Sequence of chain 1.F:
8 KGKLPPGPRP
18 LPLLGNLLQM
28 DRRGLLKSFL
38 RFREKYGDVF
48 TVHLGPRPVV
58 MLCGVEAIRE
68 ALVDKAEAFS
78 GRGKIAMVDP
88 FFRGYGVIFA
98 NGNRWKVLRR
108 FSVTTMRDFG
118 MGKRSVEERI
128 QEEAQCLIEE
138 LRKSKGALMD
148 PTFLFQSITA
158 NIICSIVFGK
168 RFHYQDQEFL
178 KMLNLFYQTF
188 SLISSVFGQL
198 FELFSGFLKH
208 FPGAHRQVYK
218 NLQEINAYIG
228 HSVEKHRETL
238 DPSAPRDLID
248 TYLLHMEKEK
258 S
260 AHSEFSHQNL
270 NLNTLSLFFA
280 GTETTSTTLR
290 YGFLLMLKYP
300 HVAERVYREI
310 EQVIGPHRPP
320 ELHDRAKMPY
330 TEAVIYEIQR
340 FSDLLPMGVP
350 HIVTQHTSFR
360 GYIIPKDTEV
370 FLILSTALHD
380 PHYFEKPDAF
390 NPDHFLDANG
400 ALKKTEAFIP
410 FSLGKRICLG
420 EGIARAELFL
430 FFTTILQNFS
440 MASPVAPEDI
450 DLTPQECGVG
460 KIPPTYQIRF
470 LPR

The protein below binds the small molecule below.
Small molecule (SMILES): OC[C@H]1O[C@H](O[C@H]2[C@H](O)[C@@H](O)[C@H](OCCCCCC3CCCCC3)O[C@@H]2CO)[C@H](O)[C@@H](O)[C@@H]1O

Binding-site contacts:
Ligand atom C11 contacts residue LEU21 of chain 1.F at 3.7 Å (hydrophobic).
Ligand atom C10 contacts residue LEU24 of chain 1.F at 4.2 Å (hydrophobic).
Ligand atom C10 contacts residue PHE201 of chain 1.F at 2.7 Å (hydrophobic).
Ligand atom C2 contacts residue PHE204 of chain 1.F at 3.4 Å (hydrophobic).
Ligand atom C3 contacts residue PHE204 of chain 1.F at 2.7 Å (hydrophobic).
Ligand atom C4 contacts residue PHE204 of chain 1.F at 3.1 Å (hydrophobic).
Ligand atom C17 contacts residue PRO53 of chain 1.F at 4.0 Å (hydrophobic).
Ligand atom C7 contacts residue PHE204 of chain 1.F at 4.0 Å (hydrophobic).
Ligand atom C18 contacts residue PRO53 of chain 1.F at 4.4 Å (hydrophobic).
Ligand atom C11 contacts residue PHE201 of chain 1.F at 3.0 Å (hydrophobic).
Ligand atom O22 contacts residue PRO53 of chain 1.F at 3.8 Å.
Ligand atom C1 contacts residue LEU20 of chain 1.F at 4.4 Å (hydrophobic).
Ligand atom C1 contacts residue PHE204 of chain 1.F at 4.1 Å (hydrophobic).
Ligand atom C5 contacts residue PHE204 of chain 1.F at 3.9 Å (hydrophobic).
Ligand atom O22 contacts residue LEU20 of chain 1.F at 4.5 Å.
Ligand atom C10 contacts residue LEU21 of chain 1.F at 4.2 Å (hydrophobic).
Ligand atom C9 contacts residue LEU24 of chain 1.F at 4.3 Å (hydrophobic).
Ligand atom C4 contacts residue PHE201 of chain 1.F at 4.2 Å (hydrophobic).
Ligand atom C6 contacts residue PHE201 of chain 1.F at 3.9 Å (hydrophobic).
Ligand atom C5 contacts residue PHE201 of chain 1.F at 4.5 Å (hydrophobic).
Ligand atom C6 contacts residue PHE204 of chain 1.F at 3.9 Å (hydrophobic).
Ligand atom O12 contacts residue LEU20 of chain 1.F at 3.9 Å.
Ligand atom C9 contacts residue PHE201 of chain 1.F at 3.9 Å (hydrophobic).
Ligand atom O21 contacts residue PRO53 of chain 1.F at 2.8 Å.